The small molecule below binds the protein below.
Small molecule (SMILES): CC(=O)N[C@@H]1[C@@H](O)[C@H](O)[C@@H](CO)O[C@H]1O

Sequence of chain 1.C:
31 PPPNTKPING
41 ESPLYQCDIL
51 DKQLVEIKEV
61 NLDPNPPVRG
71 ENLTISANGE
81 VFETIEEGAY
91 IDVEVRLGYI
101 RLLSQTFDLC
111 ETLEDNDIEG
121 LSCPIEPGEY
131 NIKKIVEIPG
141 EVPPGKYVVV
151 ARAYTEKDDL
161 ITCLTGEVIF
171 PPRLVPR

Binding-site contacts:
Ligand atom O5 contacts residue ASN72 of chain 1.C at 2.4 Å (h-bond).
Ligand atom O7 contacts residue ASN72 of chain 1.C at 3.6 Å.
Ligand atom C6 contacts residue GLU137 of chain 1.C at 4.2 Å.
Ligand atom O5 contacts residue GLU137 of chain 1.C at 4.2 Å.
Ligand atom C7 contacts residue ASN72 of chain 1.C at 3.5 Å.
Ligand atom O6 contacts residue ILE135 of chain 1.C at 4.3 Å.
Ligand atom C5 contacts residue GLU137 of chain 1.C at 4.1 Å.
Ligand atom C3 contacts residue ASN72 of chain 1.C at 3.8 Å.
Ligand atom C4 contacts residue ASN72 of chain 1.C at 4.2 Å.
Ligand atom C5 contacts residue ASN72 of chain 1.C at 3.7 Å.
Ligand atom O5 contacts residue ILE135 of chain 1.C at 4.4 Å.
Ligand atom C1 contacts residue ASN72 of chain 1.C at 1.4 Å.
Ligand atom C2 contacts residue ASN72 of chain 1.C at 2.5 Å.
Ligand atom N2 contacts residue ASN72 of chain 1.C at 2.9 Å (h-bond).